Binding-site contacts:
Ligand atom N contacts residue ARG35 of chain 35.C at 4.4 Å.
Ligand atom CD2 contacts residue ARG29 of chain 35.C at 3.8 Å.
Ligand atom OG contacts residue ARG35 of chain 35.C at 4.2 Å.
Ligand atom CG1 contacts residue ARG35 of chain 35.C at 4.4 Å.
Ligand atom CA contacts residue ARG29 of chain 35.C at 4.2 Å.
Ligand atom CB contacts residue ASP243 of chain 35.C at 4.2 Å.
Ligand atom N contacts residue ASP243 of chain 35.C at 3.8 Å.
Ligand atom C contacts residue ARG36 of chain 35.C at 3.2 Å.
Ligand atom C contacts residue ARG29 of chain 35.C at 3.9 Å.
Ligand atom CA contacts residue ASP243 of chain 35.C at 3.3 Å.
Ligand atom CG1 contacts residue ASP243 of chain 35.C at 3.3 Å.
Ligand atom C contacts residue ARG35 of chain 35.C at 3.7 Å.
Ligand atom O contacts residue ILE25 of chain 35.C at 3.8 Å.
Ligand atom N contacts residue ARG35 of chain 35.C at 4.1 Å.
Ligand atom C contacts residue ASP243 of chain 35.C at 4.4 Å.
Ligand atom O contacts residue ASP243 of chain 35.C at 4.3 Å.
Ligand atom O contacts residue PRO43 of chain 35.C at 3.7 Å.
Ligand atom CB contacts residue ASP243 of chain 35.C at 3.9 Å.
Ligand atom O contacts residue PHE37 of chain 35.C at 3.8 Å.
Ligand atom C contacts residue ASP243 of chain 35.C at 3.5 Å.
Ligand atom O contacts residue ARG29 of chain 35.C at 3.0 Å (salt-bridge).
Ligand atom CB contacts residue ARG35 of chain 35.C at 3.4 Å.
Ligand atom CG2 contacts residue GLU245 of chain 35.C at 3.4 Å.
Ligand atom CA contacts residue ARG35 of chain 35.C at 4.5 Å.
Ligand atom C contacts residue ARG35 of chain 35.C at 3.5 Å.
Ligand atom CB contacts residue ARG35 of chain 35.C at 3.8 Å.
Ligand atom O contacts residue ASP243 of chain 35.C at 4.3 Å.
Ligand atom CG2 contacts residue PRO43 of chain 35.C at 4.3 Å (hydrophobic).
Ligand atom CG2 contacts residue ARG35 of chain 35.C at 3.9 Å.
Ligand atom O contacts residue ARG35 of chain 35.C at 2.9 Å (salt-bridge).
Ligand atom O contacts residue ARG36 of chain 35.C at 2.9 Å (salt-bridge).
Ligand atom C contacts residue PRO43 of chain 35.C at 4.5 Å (hydrophobic).
Ligand atom CA contacts residue ASP243 of chain 35.C at 4.2 Å.
Ligand atom N contacts residue ASP243 of chain 35.C at 3.3 Å (salt-bridge).
Ligand atom O contacts residue ARG29 of chain 35.C at 4.2 Å.
Ligand atom CG2 contacts residue ARG36 of chain 35.C at 3.8 Å.
Ligand atom O contacts residue ARG35 of chain 35.C at 3.3 Å (salt-bridge).
Ligand atom N contacts residue ARG35 of chain 35.C at 4.1 Å.
Ligand atom OG contacts residue PHE244 of chain 35.C at 3.7 Å.
Ligand atom CD1 contacts residue ARG29 of chain 35.C at 3.6 Å.

A protein and the small-molecule ligand that binds it are described below.
Small molecule (SMILES): CC[C@H](C)[C@H](NC(=O)[C@H](CC(C)C)NC(=O)[C@H](CO)NC(=O)CNC(=O)[C@@H](NC(=O)[C@@H](N)[C@@H](C)O)C(C)C)C(=O)N[C@H](C=O)CCC(N)=O

Sequence of chain 35.C:
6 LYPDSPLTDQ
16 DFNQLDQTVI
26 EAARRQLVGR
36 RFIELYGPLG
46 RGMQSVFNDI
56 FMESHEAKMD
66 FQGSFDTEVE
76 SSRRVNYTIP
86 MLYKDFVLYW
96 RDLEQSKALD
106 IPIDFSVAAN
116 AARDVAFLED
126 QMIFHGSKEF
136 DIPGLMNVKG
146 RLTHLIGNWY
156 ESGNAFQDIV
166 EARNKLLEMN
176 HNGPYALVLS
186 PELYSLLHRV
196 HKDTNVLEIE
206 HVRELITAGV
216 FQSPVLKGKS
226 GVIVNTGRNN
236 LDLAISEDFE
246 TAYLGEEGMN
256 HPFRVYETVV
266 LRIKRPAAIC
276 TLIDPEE